Binding-site contacts:
Ligand atom C4 contacts residue ASN1074 of chain 1.C at 4.2 Å.
Ligand atom C2 contacts residue ASN1074 of chain 1.C at 2.5 Å.
Ligand atom C5 contacts residue ALA706 of chain 1.C at 3.6 Å (hydrophobic).
Ligand atom N2 contacts residue ASN1074 of chain 1.C at 2.9 Å (h-bond).
Ligand atom C3 contacts residue ASN1074 of chain 1.C at 3.8 Å.
Ligand atom C1 contacts residue ASN1074 of chain 1.C at 1.4 Å.
Ligand atom C8 contacts residue GLU1072 of chain 1.C at 3.6 Å.
Ligand atom C7 contacts residue ASN1074 of chain 1.C at 3.7 Å.
Ligand atom O5 contacts residue ASN1074 of chain 1.C at 2.4 Å (h-bond).
Ligand atom O7 contacts residue ASN1074 of chain 1.C at 4.0 Å.
Ligand atom C6 contacts residue ALA706 of chain 1.C at 3.9 Å (hydrophobic).
Ligand atom C8 contacts residue LYS1073 of chain 1.C at 4.0 Å.
Ligand atom O5 contacts residue ALA706 of chain 1.C at 4.4 Å.
Ligand atom C5 contacts residue ASN1074 of chain 1.C at 3.7 Å.
Ligand atom C8 contacts residue ASN1074 of chain 1.C at 4.0 Å.
Ligand atom C1 contacts residue GLN895 of chain 1.B at 4.1 Å.
Ligand atom O6 contacts residue ALA706 of chain 1.C at 4.4 Å.

Sequence of chain 1.B:
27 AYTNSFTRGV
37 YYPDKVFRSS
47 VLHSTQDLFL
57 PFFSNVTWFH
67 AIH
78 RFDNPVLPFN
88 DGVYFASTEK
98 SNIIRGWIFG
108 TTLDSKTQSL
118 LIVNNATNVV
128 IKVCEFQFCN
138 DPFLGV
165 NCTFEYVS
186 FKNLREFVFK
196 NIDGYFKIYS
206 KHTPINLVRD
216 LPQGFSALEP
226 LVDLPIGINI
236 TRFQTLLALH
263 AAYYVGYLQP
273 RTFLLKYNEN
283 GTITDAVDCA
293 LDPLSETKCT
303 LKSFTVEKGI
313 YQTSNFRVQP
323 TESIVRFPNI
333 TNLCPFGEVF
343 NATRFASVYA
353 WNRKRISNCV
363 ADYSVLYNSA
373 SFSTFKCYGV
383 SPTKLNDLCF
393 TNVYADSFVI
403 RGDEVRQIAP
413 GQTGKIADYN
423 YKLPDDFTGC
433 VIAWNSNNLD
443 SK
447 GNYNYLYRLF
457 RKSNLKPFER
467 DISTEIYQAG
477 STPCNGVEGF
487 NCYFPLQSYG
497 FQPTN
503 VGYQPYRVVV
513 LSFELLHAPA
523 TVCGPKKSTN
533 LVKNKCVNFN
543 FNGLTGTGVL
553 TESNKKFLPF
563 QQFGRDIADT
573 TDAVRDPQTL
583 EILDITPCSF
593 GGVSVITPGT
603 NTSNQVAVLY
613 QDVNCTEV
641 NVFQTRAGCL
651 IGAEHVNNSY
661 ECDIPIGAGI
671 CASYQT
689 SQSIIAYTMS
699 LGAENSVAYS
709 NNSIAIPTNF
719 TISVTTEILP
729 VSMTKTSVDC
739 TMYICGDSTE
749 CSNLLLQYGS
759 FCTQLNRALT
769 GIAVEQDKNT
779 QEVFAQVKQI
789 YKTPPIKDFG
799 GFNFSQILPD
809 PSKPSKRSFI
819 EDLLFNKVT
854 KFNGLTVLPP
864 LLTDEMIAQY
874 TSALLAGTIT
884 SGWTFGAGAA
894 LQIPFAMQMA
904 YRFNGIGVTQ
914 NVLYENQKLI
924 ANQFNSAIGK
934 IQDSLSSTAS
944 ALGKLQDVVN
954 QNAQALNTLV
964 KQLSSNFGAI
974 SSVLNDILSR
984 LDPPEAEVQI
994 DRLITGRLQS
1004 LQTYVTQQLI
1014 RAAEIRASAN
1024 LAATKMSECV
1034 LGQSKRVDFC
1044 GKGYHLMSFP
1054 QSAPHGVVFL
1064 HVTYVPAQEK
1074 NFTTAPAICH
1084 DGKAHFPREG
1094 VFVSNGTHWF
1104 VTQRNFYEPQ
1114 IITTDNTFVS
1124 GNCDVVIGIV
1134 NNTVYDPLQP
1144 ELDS

Sequence of chain 1.C:
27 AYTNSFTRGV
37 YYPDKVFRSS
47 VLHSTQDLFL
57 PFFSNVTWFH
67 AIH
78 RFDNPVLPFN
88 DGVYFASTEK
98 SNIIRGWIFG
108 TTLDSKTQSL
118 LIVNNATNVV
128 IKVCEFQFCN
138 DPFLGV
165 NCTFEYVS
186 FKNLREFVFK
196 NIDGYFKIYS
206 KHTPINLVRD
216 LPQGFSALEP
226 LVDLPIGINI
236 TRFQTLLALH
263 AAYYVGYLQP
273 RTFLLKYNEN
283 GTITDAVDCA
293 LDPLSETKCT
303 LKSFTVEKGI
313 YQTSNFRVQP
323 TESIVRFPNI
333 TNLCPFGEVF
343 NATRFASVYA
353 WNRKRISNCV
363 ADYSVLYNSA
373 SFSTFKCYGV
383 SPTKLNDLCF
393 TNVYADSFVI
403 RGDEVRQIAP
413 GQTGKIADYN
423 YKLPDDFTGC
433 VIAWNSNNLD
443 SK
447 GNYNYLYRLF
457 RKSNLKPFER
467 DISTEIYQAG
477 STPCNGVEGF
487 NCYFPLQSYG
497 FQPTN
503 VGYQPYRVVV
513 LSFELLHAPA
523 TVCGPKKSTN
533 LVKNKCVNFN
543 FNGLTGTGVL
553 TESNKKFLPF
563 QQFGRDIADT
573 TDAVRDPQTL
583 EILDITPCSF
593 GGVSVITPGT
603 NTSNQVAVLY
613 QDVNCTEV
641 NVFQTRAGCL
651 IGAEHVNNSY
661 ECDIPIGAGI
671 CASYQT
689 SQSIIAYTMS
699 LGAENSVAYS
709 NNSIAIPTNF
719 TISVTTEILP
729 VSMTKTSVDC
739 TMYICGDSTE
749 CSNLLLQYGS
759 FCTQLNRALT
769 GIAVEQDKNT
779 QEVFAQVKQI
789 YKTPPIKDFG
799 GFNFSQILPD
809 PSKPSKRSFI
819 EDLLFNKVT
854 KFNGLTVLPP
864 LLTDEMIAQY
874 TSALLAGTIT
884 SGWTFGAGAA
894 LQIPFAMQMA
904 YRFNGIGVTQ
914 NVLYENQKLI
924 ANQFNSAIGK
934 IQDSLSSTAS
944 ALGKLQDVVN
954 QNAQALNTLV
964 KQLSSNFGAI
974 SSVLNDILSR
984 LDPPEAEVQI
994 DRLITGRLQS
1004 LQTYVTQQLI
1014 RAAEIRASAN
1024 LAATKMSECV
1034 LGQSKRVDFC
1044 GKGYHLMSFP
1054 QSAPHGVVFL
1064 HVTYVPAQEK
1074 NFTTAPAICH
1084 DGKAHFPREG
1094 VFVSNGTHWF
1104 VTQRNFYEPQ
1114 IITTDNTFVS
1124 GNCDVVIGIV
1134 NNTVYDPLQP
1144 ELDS

A protein and the small-molecule ligand that binds it are described below.
Small molecule (SMILES): CC(=O)N[C@@H]1[C@@H](O)[C@H](O)[C@@H](CO)O[C@H]1O